A protein and the small-molecule ligand that binds it are described below.
Small molecule (SMILES): C#CCSC[C@H]1CN(Cc2c[nH]c3c(N)ncnc23)C[C@@H]1O

Sequence of chain 2.A:
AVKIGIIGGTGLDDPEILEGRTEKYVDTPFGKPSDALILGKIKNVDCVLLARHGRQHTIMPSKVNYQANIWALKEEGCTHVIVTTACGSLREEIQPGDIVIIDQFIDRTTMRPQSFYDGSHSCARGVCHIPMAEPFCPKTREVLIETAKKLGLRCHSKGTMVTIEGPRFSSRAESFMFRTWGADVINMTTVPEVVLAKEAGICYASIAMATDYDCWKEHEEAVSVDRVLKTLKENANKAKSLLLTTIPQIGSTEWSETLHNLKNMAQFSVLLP

Sequence of chain 3.A:
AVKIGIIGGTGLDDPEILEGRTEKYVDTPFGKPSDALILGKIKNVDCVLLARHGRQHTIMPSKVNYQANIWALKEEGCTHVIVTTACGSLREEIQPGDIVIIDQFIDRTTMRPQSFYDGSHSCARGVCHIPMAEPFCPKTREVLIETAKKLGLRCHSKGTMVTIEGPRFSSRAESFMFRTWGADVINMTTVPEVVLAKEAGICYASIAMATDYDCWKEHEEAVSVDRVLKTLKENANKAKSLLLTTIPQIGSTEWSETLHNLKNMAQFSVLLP

Binding-site contacts:
Ligand atom N7 contacts residue ASP234 of chain 3.A at 2.8 Å (salt-bridge).
Ligand atom C10 contacts residue ALA108 of chain 3.A at 3.1 Å (hydrophobic).
Ligand atom N6 contacts residue ASP236 of chain 3.A at 3.0 Å (salt-bridge).
Ligand atom C2' contacts residue MET210 of chain 3.A at 3.7 Å (hydrophobic).
Ligand atom N1 contacts residue PHE191 of chain 3.A at 3.6 Å.
Ligand atom C4' contacts residue THR32 of chain 3.A at 3.5 Å.
Ligand atom C4' contacts residue PO41 of chain 3.D at 3.6 Å.
Ligand atom N1 contacts residue ILE208 of chain 3.A at 3.7 Å.
Ligand atom N3 contacts residue ASN209 of chain 3.A at 3.4 Å.
Ligand atom C2' contacts residue PO41 of chain 3.D at 3.5 Å.
Ligand atom C22 contacts residue LEU293 of chain 2.A at 3.6 Å (hydrophobic).
Ligand atom N6 contacts residue VAL245 of chain 3.A at 3.7 Å.
Ligand atom C5 contacts residue PHE191 of chain 3.A at 3.8 Å (hydrophobic).
Ligand atom O3' contacts residue PRO83 of chain 3.A at 3.5 Å.
Ligand atom N6 contacts residue ASP234 of chain 3.A at 2.9 Å (salt-bridge).
Ligand atom C8 contacts residue CYS109 of chain 3.A at 3.6 Å (hydrophobic).
Ligand atom C5 contacts residue GLY110 of chain 3.A at 3.5 Å.
Ligand atom C8 contacts residue THR233 of chain 3.A at 3.4 Å.
Ligand atom C2 contacts residue ILE208 of chain 3.A at 3.7 Å (hydrophobic).
Ligand atom N7 contacts residue THR233 of chain 3.A at 3.6 Å (h-bond).
Ligand atom C1' contacts residue THR32 of chain 3.A at 3.6 Å.
Ligand atom N3 contacts residue ILE208 of chain 3.A at 3.6 Å.
Ligand atom C22 contacts residue HIS79 of chain 3.A at 3.6 Å.
Ligand atom C6 contacts residue PHE191 of chain 3.A at 3.7 Å (hydrophobic).
Ligand atom C20 contacts residue THR32 of chain 3.A at 3.4 Å.
Ligand atom N7 contacts residue GLY110 of chain 3.A at 3.4 Å (h-bond).
Ligand atom N7 contacts residue CYS109 of chain 3.A at 3.5 Å.
Ligand atom C3' contacts residue PO41 of chain 3.D at 3.5 Å.
Ligand atom C5' contacts residue HIS151 of chain 2.A at 3.5 Å.
Ligand atom C8 contacts residue ASP234 of chain 3.A at 3.6 Å.
Ligand atom C10 contacts residue PO41 of chain 3.D at 3.5 Å.
Ligand atom N6 contacts residue GLY110 of chain 3.A at 3.7 Å.
Ligand atom S5' contacts residue VAL250 of chain 3.A at 3.8 Å.
Ligand atom C4 contacts residue ILE208 of chain 3.A at 3.6 Å (hydrophobic).
Ligand atom O3' contacts residue PO41 of chain 3.D at 2.8 Å (h-bond).
Ligand atom C22 contacts residue HIS151 of chain 2.A at 3.4 Å.
Ligand atom C1' contacts residue PO41 of chain 3.D at 3.3 Å.
Ligand atom C3' contacts residue HIS151 of chain 2.A at 3.7 Å.
Ligand atom C2 contacts residue ASN209 of chain 3.A at 3.8 Å.
Ligand atom N1' contacts residue PO41 of chain 3.D at 2.7 Å (h-bond).